Sequence of chain 1.D:
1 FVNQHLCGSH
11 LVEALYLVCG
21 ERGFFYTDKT

Binding-site contacts:
Ligand atom C4 contacts residue LEU17 of chain 1.D at 4.2 Å (hydrophobic).
Ligand atom C2 contacts residue HIS10 of chain 1.D at 3.6 Å.
Ligand atom C3 contacts residue GLU13 of chain 1.D at 4.1 Å.
Ligand atom C2 contacts residue GLU13 of chain 1.D at 4.3 Å.
Ligand atom C3 contacts residue LEU17 of chain 1.D at 4.2 Å (hydrophobic).
Ligand atom C2 contacts residue ALA14 of chain 1.D at 4.0 Å (hydrophobic).
Ligand atom C1 contacts residue HIS10 of chain 1.D at 3.5 Å.
Ligand atom C7 contacts residue LEU17 of chain 1.D at 3.1 Å (hydrophobic).
Ligand atom C6 contacts residue HIS10 of chain 1.D at 4.1 Å.
Ligand atom C7 contacts residue ALA14 of chain 1.D at 3.3 Å (hydrophobic).
Ligand atom C7 contacts residue GLU13 of chain 1.D at 3.3 Å.
Ligand atom C3 contacts residue ALA14 of chain 1.D at 4.2 Å (hydrophobic).
Ligand atom O1 contacts residue HIS10 of chain 1.D at 2.7 Å (h-bond).

The small molecule below binds the protein below.
Small molecule (SMILES): Cc1cccc(O)c1